Sequence of chain 1.B:
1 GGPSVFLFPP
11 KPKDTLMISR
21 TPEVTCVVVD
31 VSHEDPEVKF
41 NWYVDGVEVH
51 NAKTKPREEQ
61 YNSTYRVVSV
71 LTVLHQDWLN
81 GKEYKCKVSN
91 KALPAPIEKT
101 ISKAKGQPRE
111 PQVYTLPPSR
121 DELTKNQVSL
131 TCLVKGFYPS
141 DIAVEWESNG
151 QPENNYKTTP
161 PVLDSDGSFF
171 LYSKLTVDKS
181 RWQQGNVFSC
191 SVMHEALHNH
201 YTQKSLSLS

Binding-site contacts:
Ligand atom NDT contacts residue HIS200 of chain 1.B at 3.1 Å.
Ligand atom NDU contacts residue HIS75 of chain 1.B at 3.8 Å.
Ligand atom NDR contacts residue HIS200 of chain 1.B at 3.4 Å.
Ligand atom NDT contacts residue THR15 of chain 1.B at 4.2 Å.
Ligand atom NDT contacts residue LEU79 of chain 1.B at 3.5 Å.
Ligand atom NDU contacts residue LEU79 of chain 1.B at 4.0 Å.
Ligand atom CDS contacts residue ILE18 of chain 1.B at 4.4 Å (hydrophobic).
Ligand atom NDU contacts residue HIS200 of chain 1.B at 3.6 Å.
Ligand atom CDO contacts residue ILE18 of chain 1.B at 3.7 Å (hydrophobic).
Ligand atom CDS contacts residue LEU16 of chain 1.B at 3.5 Å (hydrophobic).
Ligand atom NDU contacts residue MET17 of chain 1.B at 3.9 Å.
Ligand atom CDQ contacts residue LEU16 of chain 1.B at 4.2 Å (hydrophobic).
Ligand atom NDU contacts residue THR15 of chain 1.B at 2.4 Å (h-bond).
Ligand atom OXT contacts residue ILE18 of chain 1.B at 3.8 Å.
Ligand atom CDQ contacts residue HIS200 of chain 1.B at 3.8 Å.
Ligand atom CDS contacts residue THR15 of chain 1.B at 3.6 Å.
Ligand atom NDR contacts residue ILE18 of chain 1.B at 4.2 Å.
Ligand atom NDU contacts residue LEU16 of chain 1.B at 3.2 Å.
Ligand atom OXT contacts residue HIS75 of chain 1.B at 3.5 Å (h-bond).
Ligand atom ODE contacts residue ILE18 of chain 1.B at 4.2 Å.
Ligand atom OBN contacts residue GLN76 of chain 1.B at 4.3 Å.
Ligand atom CDS contacts residue HIS75 of chain 1.B at 4.5 Å.
Ligand atom CDS contacts residue LEU79 of chain 1.B at 4.2 Å (hydrophobic).
Ligand atom NDR contacts residue LEU16 of chain 1.B at 3.1 Å (h-bond).
Ligand atom CDP contacts residue ILE18 of chain 1.B at 3.8 Å (hydrophobic).
Ligand atom NDT contacts residue GLN76 of chain 1.B at 3.6 Å.
Ligand atom CDS contacts residue HIS200 of chain 1.B at 3.1 Å.

A protein and the small-molecule ligand that binds it are described below.
Small molecule (SMILES): [H]/N=C(/N)NCCC[C@@H](N)C(=O)N[C@@H](C(=O)N[C@H](Cc1ccc(O)cc1)C(=O)N[C@@H](CCCCNC(=O)[C@@H](Cc1ccc(O)cc1)NC(=O)[C@H](NC(=O)[C@H](N)CCCN/C(N)=N/[H])[C@@H](C)O)C(=O)NCCCC[C@H](NC(=O)[C@H](CCCCNC(=O)[C@@H](Cc1ccc(O)cc1)NC(=O)[C@H](NC(=O)[C@H](N)CCCN/C(N)=N/[H])[C@@H](C)O)NC(=O)[C@@H](Cc1ccc(O)cc1)NC(=O)[C@H](NC(=O)[C@H](N)CCCN/C(N)=N\[H])[C@@H](C)O)C(=O)NCC(=O)O)[C@@H](C)O